Binding-site contacts:
Ligand atom O3 contacts residue ASP108 of chain 1.B at 2.6 Å (salt-bridge).
Ligand atom C3 contacts residue ASP108 of chain 1.B at 3.6 Å.
Ligand atom C4 contacts residue ASP108 of chain 1.B at 3.6 Å.
Ligand atom O4 contacts residue ASP108 of chain 1.B at 2.8 Å (salt-bridge).
Ligand atom C6 contacts residue SER238 of chain 1.B at 4.0 Å.
Ligand atom O3 contacts residue GLY125 of chain 1.B at 3.8 Å.
Ligand atom O4 contacts residue LEU237 of chain 1.B at 2.9 Å (h-bond).
Ligand atom O5 contacts residue SER238 of chain 1.B at 4.3 Å.
Ligand atom C3 contacts residue PHE150 of chain 1.B at 3.5 Å (hydrophobic).
Ligand atom O6 contacts residue TYR241 of chain 1.B at 3.8 Å.
Ligand atom C4 contacts residue ALA107 of chain 1.B at 4.0 Å (hydrophobic).
Ligand atom C4 contacts residue LEU237 of chain 1.B at 4.1 Å (hydrophobic).
Ligand atom O3 contacts residue ASN152 of chain 1.B at 3.1 Å (h-bond).
Ligand atom C6 contacts residue GLY236 of chain 1.B at 4.5 Å.
Ligand atom O5 contacts residue LEU237 of chain 1.B at 4.1 Å.
Ligand atom O4 contacts residue GLY236 of chain 1.B at 3.2 Å.
Ligand atom C6 contacts residue TYR241 of chain 1.B at 3.6 Å (hydrophobic).
Ligand atom C6 contacts residue PHE150 of chain 1.B at 4.0 Å (hydrophobic).
Ligand atom C5 contacts residue LEU237 of chain 1.B at 4.3 Å (hydrophobic).
Ligand atom C2 contacts residue LEU237 of chain 1.B at 4.4 Å (hydrophobic).
Ligand atom C4 contacts residue PHE150 of chain 1.B at 3.5 Å (hydrophobic).
Ligand atom O6 contacts residue LEU237 of chain 1.B at 4.1 Å.
Ligand atom C3 contacts residue ASN152 of chain 1.B at 3.4 Å.
Ligand atom C2 contacts residue ASN152 of chain 1.B at 4.0 Å.
Ligand atom O6 contacts residue SER238 of chain 1.B at 2.7 Å (h-bond).
Ligand atom C6 contacts residue LEU237 of chain 1.B at 4.1 Å (hydrophobic).
Ligand atom O3 contacts residue PHE150 of chain 1.B at 4.1 Å.
Ligand atom O1 contacts residue LEU237 of chain 1.B at 4.4 Å.
Ligand atom C3 contacts residue GLY126 of chain 1.B at 4.2 Å.
Ligand atom O4 contacts residue ALA107 of chain 1.B at 3.8 Å.
Ligand atom C5 contacts residue PHE150 of chain 1.B at 3.5 Å (hydrophobic).
Ligand atom O3 contacts residue GLY126 of chain 1.B at 2.9 Å (h-bond).
Ligand atom O2 contacts residue ASN152 of chain 1.B at 3.4 Å (h-bond).
Ligand atom C4 contacts residue GLY236 of chain 1.B at 4.5 Å.

A small-molecule ligand and the protein it binds are described below.
Small molecule (SMILES): OC[C@H]1O[C@@H](O)[C@H](O)[C@@H](O)[C@H]1O

Sequence of chain 1.B:
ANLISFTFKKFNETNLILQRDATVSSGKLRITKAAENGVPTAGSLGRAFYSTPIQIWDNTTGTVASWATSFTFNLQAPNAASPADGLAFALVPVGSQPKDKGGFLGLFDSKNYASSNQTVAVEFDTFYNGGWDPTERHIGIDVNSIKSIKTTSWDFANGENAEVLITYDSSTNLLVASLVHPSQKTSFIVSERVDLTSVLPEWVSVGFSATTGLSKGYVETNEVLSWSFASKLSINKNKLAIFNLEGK